The small molecule below binds the protein below.
Small molecule (SMILES): C[C@@H](O)c1ccccc1

Binding-site contacts:
Ligand atom C1 contacts residue TYR189 of chain 3.A at 4.1 Å (hydrophobic).
Ligand atom C6 contacts residue ASN95 of chain 3.A at 3.1 Å.
Ligand atom C8 contacts residue NAI1 of chain 3.D at 4.0 Å.
Ligand atom C1 contacts residue NAI1 of chain 3.D at 3.7 Å.
Ligand atom C1 contacts residue TYR155 of chain 3.A at 4.5 Å (hydrophobic).
Ligand atom C6 contacts residue LEU152 of chain 3.A at 3.7 Å (hydrophobic).
Ligand atom C7 contacts residue LEU152 of chain 3.A at 3.8 Å (hydrophobic).
Ligand atom C2 contacts residue TYR189 of chain 3.A at 4.2 Å (hydrophobic).
Ligand atom C8 contacts residue TYR189 of chain 3.A at 3.8 Å (hydrophobic).
Ligand atom O1 contacts residue NAI1 of chain 3.D at 3.7 Å.
Ligand atom C5 contacts residue ASN95 of chain 3.A at 3.3 Å.
Ligand atom C8 contacts residue TYR155 of chain 3.A at 4.1 Å (hydrophobic).
Ligand atom C3 contacts residue MET205 of chain 3.A at 4.2 Å (hydrophobic).
Ligand atom C7 contacts residue ALA93 of chain 3.A at 3.6 Å (hydrophobic).
Ligand atom C3 contacts residue TYR189 of chain 3.A at 3.7 Å (hydrophobic).
Ligand atom C8 contacts residue LEU152 of chain 3.A at 3.8 Å (hydrophobic).
Ligand atom O1 contacts residue TYR155 of chain 3.A at 3.3 Å (h-bond).
Ligand atom C7 contacts residue ASN95 of chain 3.A at 4.3 Å.
Ligand atom C8 contacts residue GLU144 of chain 3.A at 4.2 Å.
Ligand atom C4 contacts residue MET205 of chain 3.A at 4.3 Å (hydrophobic).
Ligand atom C6 contacts residue ALA93 of chain 3.A at 3.7 Å (hydrophobic).

Sequence of chain 3.A:
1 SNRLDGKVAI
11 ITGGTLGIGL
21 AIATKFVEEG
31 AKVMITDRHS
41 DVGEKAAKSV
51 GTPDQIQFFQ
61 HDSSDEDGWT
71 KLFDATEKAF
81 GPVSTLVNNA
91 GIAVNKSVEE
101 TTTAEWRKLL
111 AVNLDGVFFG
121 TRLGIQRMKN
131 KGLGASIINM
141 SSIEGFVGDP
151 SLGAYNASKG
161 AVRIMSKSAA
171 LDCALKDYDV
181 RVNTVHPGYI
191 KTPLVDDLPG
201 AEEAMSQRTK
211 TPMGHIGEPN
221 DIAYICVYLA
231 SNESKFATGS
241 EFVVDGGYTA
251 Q